A small-molecule ligand and the protein it binds are described below.
Small molecule (SMILES): Nc1ccn([C@H]2C[C@H](O[P](=O)(O)OC[C@H]3O[C@@H](n4cnc5c(=O)nc(N)[nH]c54)C[C@@H]3O[P](=O)(O)OC[C@H]3O[C@@H](n4ccc(N)nc4=O)C[C@@H]3O[P](=O)(O)OC[C@H]3O[C@@H](n4ccc(N)nc4=O)C[C@@H]3O[P](=O)(O)OC[C@H]3O[C@@H](n4ccc(N)nc4=O)C[C@@H]3O[P](=O)(O)OC[C@H]3O[C@@H](n4cnc5c(=O)nc(N)[nH]c54)C[C@@H]3O[P](=O)(O)OC[C@H]3O[C@@H](n4cnc5c(=O)nc(N)[nH]c54)C[C@@H]3O[P](=O)(O)OC[C@H]3O[C@@H](n4cnc5c(N)ncnc54)C[C@@H]3O[P](=O)(O)OC[C@H]3O[C@@H](n4ccc(N)nc4=O)C[C@@H]3O)[C@@H](CO)O2)c(=O)n1

Sequence of chain 1.A:
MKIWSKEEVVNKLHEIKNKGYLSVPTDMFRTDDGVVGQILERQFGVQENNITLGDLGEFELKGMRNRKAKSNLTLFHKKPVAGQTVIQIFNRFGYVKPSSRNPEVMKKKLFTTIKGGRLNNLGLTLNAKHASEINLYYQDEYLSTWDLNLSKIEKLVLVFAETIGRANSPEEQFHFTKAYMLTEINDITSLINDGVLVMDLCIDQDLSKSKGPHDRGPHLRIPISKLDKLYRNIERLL

Binding-site contacts:
Ligand atom OP1 contacts residue ASN121 of chain 1.A at 2.8 Å (h-bond).
Ligand atom OP2 contacts residue ASN121 of chain 1.A at 2.8 Å (h-bond).
Ligand atom N4 contacts residue THR113 of chain 1.A at 2.9 Å (h-bond).
Ligand atom N4 contacts residue DG9 of chain 1.E at 2.7 Å (h-bond).
Ligand atom N7 contacts residue HIS214 of chain 1.A at 2.9 Å.
Ligand atom N3 contacts residue DG6 of chain 1.E at 2.9 Å (h-bond).
Ligand atom N3 contacts residue DG1 of chain 1.E at 3.1 Å (h-bond).
Ligand atom N4 contacts residue DG5 of chain 1.E at 2.8 Å (h-bond).
Ligand atom O2 contacts residue DG1 of chain 1.E at 2.9 Å (h-bond).
Ligand atom O6 contacts residue HIS214 of chain 1.A at 2.5 Å (h-bond).
Ligand atom N4 contacts residue DG7 of chain 1.E at 3.1 Å (h-bond).
Ligand atom O4' contacts residue ASN50 of chain 1.A at 3.0 Å (h-bond).
Ligand atom N3 contacts residue DG9 of chain 1.E at 3.0 Å (h-bond).
Ligand atom N4 contacts residue CYS202 of chain 1.A at 3.1 Å (h-bond).
Ligand atom O2 contacts residue DG5 of chain 1.E at 2.9 Å (h-bond).
Ligand atom N4 contacts residue ASP200 of chain 1.A at 2.9 Å (salt-bridge).
Ligand atom N2 contacts residue DC3 of chain 1.E at 2.9 Å (h-bond).
Ligand atom N1 contacts residue DT2 of chain 1.E at 2.7 Å (h-bond).
Ligand atom N7 contacts residue ARG216 of chain 1.A at 3.0 Å (salt-bridge).
Ligand atom N4 contacts residue DG6 of chain 1.E at 3.0 Å (h-bond).
Ligand atom O6 contacts residue DC8 of chain 1.E at 3.1 Å (h-bond).
Ligand atom O6 contacts residue DC3 of chain 1.E at 3.1 Å (h-bond).
Ligand atom OP1 contacts residue LYS97 of chain 1.A at 2.9 Å (salt-bridge).
Ligand atom N2 contacts residue DC8 of chain 1.E at 2.7 Å (h-bond).
Ligand atom N1 contacts residue DC3 of chain 1.E at 3.0 Å (h-bond).
Ligand atom N1 contacts residue DC8 of chain 1.E at 2.9 Å (h-bond).
Ligand atom N3 contacts residue ASN50 of chain 1.A at 2.8 Å (h-bond).
Ligand atom N3 contacts residue DG7 of chain 1.E at 3.0 Å (h-bond).
Ligand atom O2 contacts residue DG7 of chain 1.E at 2.8 Å (h-bond).
Ligand atom OP1 contacts residue LYS109 of chain 1.A at 2.6 Å (salt-bridge).
Ligand atom O2 contacts residue DG6 of chain 1.E at 2.6 Å (h-bond).
Ligand atom N4 contacts residue HIS219 of chain 1.A at 2.9 Å (h-bond).
Ligand atom N2 contacts residue DC4 of chain 1.E at 2.8 Å (h-bond).
Ligand atom N3 contacts residue DG5 of chain 1.E at 2.9 Å (h-bond).
Ligand atom N1 contacts residue DC4 of chain 1.E at 2.9 Å (h-bond).
Ligand atom OP2 contacts residue TYR95 of chain 1.A at 2.6 Å (h-bond).
Ligand atom O6 contacts residue DC4 of chain 1.E at 3.0 Å (h-bond).
Ligand atom OP2 contacts residue LYS109 of chain 1.A at 2.8 Å (salt-bridge).
Ligand atom N6 contacts residue DT2 of chain 1.E at 2.7 Å (h-bond).
Ligand atom O2 contacts residue DG9 of chain 1.E at 3.1 Å (h-bond).